Binding-site contacts:
Ligand atom O2A contacts residue ARG33 of chain 1.A at 3.9 Å.
Ligand atom C61 contacts residue ARG33 of chain 1.A at 3.5 Å.
Ligand atom O2P contacts residue ARG33 of chain 1.A at 2.8 Å (salt-bridge).
Ligand atom N21 contacts residue ARG33 of chain 1.A at 2.9 Å (salt-bridge).
Ligand atom N31 contacts residue GLY34 of chain 1.A at 4.2 Å.
Ligand atom C8 contacts residue ARG33 of chain 1.A at 4.0 Å.
Ligand atom O61 contacts residue ARG33 of chain 1.A at 4.2 Å.
Ligand atom N7 contacts residue ARG33 of chain 1.A at 3.9 Å.
Ligand atom C51 contacts residue ARG33 of chain 1.A at 3.9 Å.
Ligand atom C2A contacts residue ARG33 of chain 1.A at 3.5 Å.
Ligand atom P1 contacts residue ARG33 of chain 1.A at 3.9 Å.
Ligand atom N11 contacts residue ARG33 of chain 1.A at 3.1 Å (salt-bridge).
Ligand atom N31 contacts residue ARG33 of chain 1.A at 3.5 Å (salt-bridge).
Ligand atom C21 contacts residue ARG33 of chain 1.A at 3.0 Å.
Ligand atom O2A contacts residue GLY34 of chain 1.A at 3.6 Å.
Ligand atom C3A contacts residue ARG33 of chain 1.A at 4.2 Å.
Ligand atom N91 contacts residue ARG33 of chain 1.A at 4.3 Å.
Ligand atom O5' contacts residue ARG33 of chain 1.A at 4.3 Å.
Ligand atom C41 contacts residue ARG33 of chain 1.A at 3.9 Å.

A small-molecule ligand and the protein it binds are described below.
Small molecule (SMILES): Nc1nc2c(ncn2[C@@H]2O[C@@H]3CO[P](=O)(O)O[C@H]4[C@@H](O)[C@H](n5cnc6c(=O)[nH]c(N)nc65)O[C@@H]4CO[P](=O)(O)O[C@H]3[C@H]2O)c(=O)[nH]1

Sequence of chain 1.A:
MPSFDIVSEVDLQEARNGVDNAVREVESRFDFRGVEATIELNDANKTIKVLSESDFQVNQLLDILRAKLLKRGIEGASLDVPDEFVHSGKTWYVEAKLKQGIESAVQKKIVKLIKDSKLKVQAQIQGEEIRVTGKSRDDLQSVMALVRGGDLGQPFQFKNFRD